Binding-site contacts:
Ligand atom OP1 contacts residue ARG109 of chain 1.E at 2.5 Å (salt-bridge).
Ligand atom O contacts residue HIS182 of chain 1.E at 3.4 Å (h-bond).
Ligand atom OP3 contacts residue SER114 of chain 1.E at 2.5 Å (h-bond).
Ligand atom OXT contacts residue ARG294 of chain 1.E at 2.7 Å (salt-bridge).
Ligand atom O3 contacts residue HIS182 of chain 1.E at 3.7 Å.
Ligand atom C2A contacts residue HIS182 of chain 1.E at 3.6 Å.
Ligand atom O3 contacts residue ASN223 of chain 1.E at 3.2 Å (h-bond).
Ligand atom C3 contacts residue ASN223 of chain 1.E at 3.7 Å.
Ligand atom C5A contacts residue TYR187 of chain 1.E at 3.0 Å (hydrophobic).
Ligand atom C4A contacts residue TYR187 of chain 1.E at 3.3 Å (hydrophobic).
Ligand atom C2A contacts residue GLY220 of chain 1.E at 3.3 Å.
Ligand atom ND contacts residue TYR160 of chain 1.E at 3.7 Å.
Ligand atom N contacts residue GLN296 of chain 1.E at 3.5 Å (h-bond).
Ligand atom C4 contacts residue TYR187 of chain 1.E at 3.2 Å (hydrophobic).
Ligand atom C6 contacts residue SER162 of chain 1.E at 3.3 Å.
Ligand atom C3 contacts residue TYR187 of chain 1.E at 3.6 Å (hydrophobic).
Ligand atom C contacts residue HIS182 of chain 1.E at 3.6 Å.
Ligand atom OP3 contacts residue SER162 of chain 1.E at 3.3 Å.
Ligand atom P contacts residue ARG109 of chain 1.E at 3.5 Å.
Ligand atom C2 contacts residue HIS182 of chain 1.E at 3.8 Å.
Ligand atom OP2 contacts residue ARG192 of chain 1.E at 3.2 Å (salt-bridge).
Ligand atom OXT contacts residue HIS182 of chain 1.E at 2.9 Å (h-bond).
Ligand atom C4A contacts residue ASN223 of chain 1.E at 3.4 Å.
Ligand atom N1 contacts residue SER162 of chain 1.E at 3.5 Å (h-bond).
Ligand atom OXT contacts residue HIS222 of chain 1.E at 2.7 Å (h-bond).
Ligand atom C5 contacts residue TYR187 of chain 1.E at 3.2 Å (hydrophobic).
Ligand atom N contacts residue GLU81 of chain 1.E at 3.1 Å (salt-bridge).
Ligand atom OP2 contacts residue TYR187 of chain 1.E at 3.5 Å (h-bond).
Ligand atom O contacts residue GLU81 of chain 1.E at 3.5 Å (salt-bridge).
Ligand atom C6 contacts residue TYR187 of chain 1.E at 3.4 Å (hydrophobic).
Ligand atom C contacts residue HIS222 of chain 1.E at 3.6 Å.
Ligand atom P contacts residue SER114 of chain 1.E at 3.7 Å.
Ligand atom C6 contacts residue TYR160 of chain 1.E at 3.7 Å (hydrophobic).
Ligand atom C2A contacts residue ASP219 of chain 1.E at 3.5 Å.
Ligand atom O contacts residue MET106 of chain 1.E at 3.6 Å.
Ligand atom C contacts residue ARG294 of chain 1.E at 3.6 Å.
Ligand atom O contacts residue TYR160 of chain 1.E at 2.9 Å (h-bond).
Ligand atom C5 contacts residue TYR160 of chain 1.E at 3.6 Å (hydrophobic).
Ligand atom CA contacts residue HIS222 of chain 1.E at 3.8 Å.
Ligand atom OP3 contacts residue ARG109 of chain 1.E at 3.0 Å (salt-bridge).

A protein and the small-molecule ligand that binds it are described below.
Small molecule (SMILES): Cc1ncc(COP(=O)(O)O)c(/C=N\CC[C@H](N)C(=O)O)c1O

Sequence of chain 1.E:
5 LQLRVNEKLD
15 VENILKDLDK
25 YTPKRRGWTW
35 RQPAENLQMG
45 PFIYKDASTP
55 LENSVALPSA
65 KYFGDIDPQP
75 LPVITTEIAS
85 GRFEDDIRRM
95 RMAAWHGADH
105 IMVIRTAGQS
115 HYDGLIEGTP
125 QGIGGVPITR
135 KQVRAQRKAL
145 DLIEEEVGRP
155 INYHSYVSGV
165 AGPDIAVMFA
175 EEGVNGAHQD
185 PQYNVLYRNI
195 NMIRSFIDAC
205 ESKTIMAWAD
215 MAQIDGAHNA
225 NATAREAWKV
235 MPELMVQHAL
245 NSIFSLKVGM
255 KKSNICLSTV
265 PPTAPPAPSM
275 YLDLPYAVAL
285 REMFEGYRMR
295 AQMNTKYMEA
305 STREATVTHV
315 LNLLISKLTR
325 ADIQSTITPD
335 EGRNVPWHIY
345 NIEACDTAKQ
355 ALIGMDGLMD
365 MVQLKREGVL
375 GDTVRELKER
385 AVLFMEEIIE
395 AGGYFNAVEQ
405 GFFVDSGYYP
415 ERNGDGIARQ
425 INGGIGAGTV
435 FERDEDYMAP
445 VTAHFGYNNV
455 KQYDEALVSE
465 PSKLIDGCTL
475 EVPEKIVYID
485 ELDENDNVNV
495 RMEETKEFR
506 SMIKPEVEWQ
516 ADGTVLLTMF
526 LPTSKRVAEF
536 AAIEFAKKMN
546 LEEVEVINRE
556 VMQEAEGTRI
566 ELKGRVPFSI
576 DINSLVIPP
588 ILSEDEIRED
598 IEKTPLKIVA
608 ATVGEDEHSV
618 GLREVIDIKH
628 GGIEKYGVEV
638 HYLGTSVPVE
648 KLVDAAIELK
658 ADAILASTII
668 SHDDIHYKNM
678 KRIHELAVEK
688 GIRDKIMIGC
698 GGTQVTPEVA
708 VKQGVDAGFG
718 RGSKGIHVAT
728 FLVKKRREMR